Binding-site contacts:
Ligand atom C8 contacts residue TYR90 of chain 37.E at 3.8 Å (hydrophobic).
Ligand atom N2 contacts residue TYR90 of chain 37.E at 4.4 Å.
Ligand atom C7 contacts residue ASP67 of chain 37.E at 3.9 Å.
Ligand atom O7 contacts residue ASN118 of chain 37.E at 3.0 Å (h-bond).
Ligand atom O6 contacts residue THR120 of chain 37.E at 2.5 Å (h-bond).
Ligand atom C4 contacts residue ASN118 of chain 37.E at 4.2 Å.
Ligand atom O6 contacts residue PHE119 of chain 37.E at 4.0 Å.
Ligand atom C8 contacts residue ASP67 of chain 37.E at 4.0 Å.
Ligand atom C2 contacts residue ASN118 of chain 37.E at 2.5 Å.
Ligand atom C1 contacts residue THR89 of chain 37.E at 4.4 Å.
Ligand atom C3 contacts residue ASN118 of chain 37.E at 3.8 Å.
Ligand atom C8 contacts residue ASN118 of chain 37.E at 4.4 Å.
Ligand atom O5 contacts residue PHE119 of chain 37.E at 3.8 Å.
Ligand atom N2 contacts residue ASN118 of chain 37.E at 2.9 Å (h-bond).
Ligand atom C6 contacts residue THR89 of chain 37.E at 4.2 Å.
Ligand atom C5 contacts residue ASN118 of chain 37.E at 3.6 Å.
Ligand atom O7 contacts residue ASP67 of chain 37.E at 3.5 Å (salt-bridge).
Ligand atom O5 contacts residue THR120 of chain 37.E at 3.4 Å (h-bond).
Ligand atom C7 contacts residue TYR90 of chain 37.E at 4.1 Å (hydrophobic).
Ligand atom C6 contacts residue PHE119 of chain 37.E at 3.8 Å (hydrophobic).
Ligand atom C1 contacts residue ASN118 of chain 37.E at 1.4 Å.
Ligand atom O5 contacts residue THR89 of chain 37.E at 4.3 Å.
Ligand atom C5 contacts residue THR89 of chain 37.E at 4.2 Å.
Ligand atom O7 contacts residue SER66 of chain 37.E at 3.5 Å.
Ligand atom O5 contacts residue SER66 of chain 37.E at 4.4 Å.
Ligand atom C5 contacts residue PHE119 of chain 37.E at 4.4 Å (hydrophobic).
Ligand atom C7 contacts residue ASN118 of chain 37.E at 3.1 Å.
Ligand atom O4 contacts residue THR300 of chain 12.A at 4.5 Å.
Ligand atom C5 contacts residue THR120 of chain 37.E at 4.0 Å.
Ligand atom C6 contacts residue THR120 of chain 37.E at 3.4 Å.
Ligand atom O5 contacts residue ASN118 of chain 37.E at 2.3 Å (h-bond).
Ligand atom C1 contacts residue SER66 of chain 37.E at 4.5 Å.

Sequence of chain 37.E:
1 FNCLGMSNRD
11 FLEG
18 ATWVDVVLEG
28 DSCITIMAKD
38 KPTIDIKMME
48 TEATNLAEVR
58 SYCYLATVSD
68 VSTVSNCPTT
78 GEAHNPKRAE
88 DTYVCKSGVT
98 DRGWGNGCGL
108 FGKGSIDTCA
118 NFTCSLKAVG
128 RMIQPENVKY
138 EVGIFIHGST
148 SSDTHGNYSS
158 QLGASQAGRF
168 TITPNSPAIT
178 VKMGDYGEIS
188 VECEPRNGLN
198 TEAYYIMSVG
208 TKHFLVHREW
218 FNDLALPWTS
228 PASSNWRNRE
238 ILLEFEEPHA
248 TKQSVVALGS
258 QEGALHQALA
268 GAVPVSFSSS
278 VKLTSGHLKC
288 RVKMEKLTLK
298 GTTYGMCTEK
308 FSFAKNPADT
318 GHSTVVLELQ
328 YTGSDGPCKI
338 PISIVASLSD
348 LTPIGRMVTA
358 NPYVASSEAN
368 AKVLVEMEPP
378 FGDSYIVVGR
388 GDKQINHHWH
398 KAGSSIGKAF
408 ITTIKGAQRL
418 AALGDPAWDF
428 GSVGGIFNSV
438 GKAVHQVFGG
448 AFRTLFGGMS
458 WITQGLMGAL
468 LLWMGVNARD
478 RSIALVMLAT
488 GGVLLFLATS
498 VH

Sequence of chain 12.A:
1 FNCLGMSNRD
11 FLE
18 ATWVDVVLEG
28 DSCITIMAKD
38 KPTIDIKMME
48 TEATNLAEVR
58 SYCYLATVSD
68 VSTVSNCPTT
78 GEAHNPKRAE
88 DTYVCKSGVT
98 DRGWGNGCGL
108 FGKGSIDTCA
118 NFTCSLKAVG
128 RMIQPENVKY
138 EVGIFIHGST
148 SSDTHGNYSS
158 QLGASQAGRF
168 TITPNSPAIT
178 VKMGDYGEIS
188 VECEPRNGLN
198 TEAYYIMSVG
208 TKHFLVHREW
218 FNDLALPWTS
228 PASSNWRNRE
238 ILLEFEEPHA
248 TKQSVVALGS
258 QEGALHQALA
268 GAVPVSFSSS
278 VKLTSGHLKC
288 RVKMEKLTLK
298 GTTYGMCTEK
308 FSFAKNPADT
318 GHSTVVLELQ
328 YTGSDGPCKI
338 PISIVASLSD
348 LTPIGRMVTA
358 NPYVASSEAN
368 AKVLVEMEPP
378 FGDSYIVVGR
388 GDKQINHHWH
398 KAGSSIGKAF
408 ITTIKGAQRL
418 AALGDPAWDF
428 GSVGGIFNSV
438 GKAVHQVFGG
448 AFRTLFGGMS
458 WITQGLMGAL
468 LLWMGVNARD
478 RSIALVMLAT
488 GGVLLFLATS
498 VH

This protein binds this small molecule.
Small molecule (SMILES): CC(=O)N[C@@H]1[C@@H](O)[C@H](O)[C@@H](CO)O[C@H]1O